Sequence of chain 1.A:
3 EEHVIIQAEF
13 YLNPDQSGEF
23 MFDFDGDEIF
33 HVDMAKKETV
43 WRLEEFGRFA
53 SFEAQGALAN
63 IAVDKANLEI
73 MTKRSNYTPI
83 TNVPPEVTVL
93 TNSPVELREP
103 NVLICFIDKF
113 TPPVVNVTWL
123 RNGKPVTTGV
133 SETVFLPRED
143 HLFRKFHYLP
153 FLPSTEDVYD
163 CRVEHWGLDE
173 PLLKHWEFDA

A protein and the small-molecule ligand that binds it are described below.
Small molecule (SMILES): CC(C)C[C@H](NC(=O)[C@H](CCCCN)NC(=O)[C@H](CC(C)C)NC(=O)[C@@H](NC(=O)[C@H](CC(N)=O)NC(=O)[C@H](CCC(N)=O)NC(=O)[C@H](CCCCN)NC(=O)[C@@H](NC(=O)[C@H](Cc1ccc(O)cc1)NC(=O)[C@H](CCCCN)NC(=O)[C@@H]1CCCN1)C(C)C)[C@@H](C)O)C(=O)N[C@@H](C)C(=O)N[C@H](C(=O)O)[C@@H](C)O

Sequence of chain 1.B:
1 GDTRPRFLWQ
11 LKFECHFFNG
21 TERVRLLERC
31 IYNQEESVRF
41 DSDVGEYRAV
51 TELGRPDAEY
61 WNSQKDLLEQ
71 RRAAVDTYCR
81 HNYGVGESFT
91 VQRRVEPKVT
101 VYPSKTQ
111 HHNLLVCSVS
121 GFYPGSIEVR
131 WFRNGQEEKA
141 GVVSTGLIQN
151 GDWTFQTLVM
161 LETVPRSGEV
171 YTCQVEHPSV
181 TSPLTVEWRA

Binding-site contacts:
Ligand atom CB contacts residue PHE13 of chain 1.B at 3.5 Å (hydrophobic).
Ligand atom O contacts residue ASN82 of chain 1.B at 2.8 Å (h-bond).
Ligand atom N contacts residue ASN69 of chain 1.A at 2.9 Å (h-bond).
Ligand atom CD1 contacts residue MET73 of chain 1.A at 3.4 Å (hydrophobic).
Ligand atom CD1 contacts residue ASN82 of chain 1.B at 3.4 Å.
Ligand atom CG2 contacts residue ASP66 of chain 1.A at 3.2 Å.
Ligand atom O contacts residue ASN62 of chain 1.A at 2.9 Å (h-bond).
Ligand atom O contacts residue PHE54 of chain 1.A at 3.4 Å.
Ligand atom CB contacts residue ASP57 of chain 1.B at 3.4 Å.
Ligand atom CD2 contacts residue LEU67 of chain 1.B at 3.3 Å (hydrophobic).
Ligand atom N contacts residue ASN62 of chain 1.A at 3.3 Å (h-bond).
Ligand atom OE1 contacts residue GLN70 of chain 1.B at 3.4 Å (h-bond).
Ligand atom CA contacts residue ASN82 of chain 1.B at 3.5 Å.
Ligand atom N contacts residue TYR78 of chain 1.B at 3.5 Å.
Ligand atom CD1 contacts residue ARG71 of chain 1.B at 3.4 Å.
Ligand atom OG1 contacts residue ASN62 of chain 1.A at 3.0 Å.
Ligand atom O contacts residue TYR78 of chain 1.B at 3.2 Å.
Ligand atom CD2 contacts residue ASP57 of chain 1.B at 3.4 Å.
Ligand atom CA contacts residue ASN69 of chain 1.A at 3.4 Å.
Ligand atom N contacts residue ASP57 of chain 1.B at 2.8 Å (salt-bridge).
Ligand atom CG2 contacts residue GLU11 of chain 1.A at 3.4 Å.
Ligand atom O contacts residue ARG71 of chain 1.B at 3.0 Å (salt-bridge).
Ligand atom N contacts residue SER53 of chain 1.A at 2.8 Å (h-bond).
Ligand atom CE contacts residue ASN62 of chain 1.A at 3.0 Å.
Ligand atom N contacts residue ASN82 of chain 1.B at 2.8 Å (h-bond).
Ligand atom CD1 contacts residue TYR47 of chain 1.B at 2.7 Å (hydrophobic).
Ligand atom O contacts residue HIS81 of chain 1.B at 2.8 Å (h-bond).
Ligand atom OG1 contacts residue VAL65 of chain 1.A at 3.4 Å.
Ligand atom N contacts residue GLN9 of chain 1.A at 3.0 Å (h-bond).
Ligand atom O contacts residue SER53 of chain 1.A at 3.1 Å (h-bond).
Ligand atom O contacts residue ALA52 of chain 1.A at 3.1 Å.
Ligand atom CD contacts residue PHE51 of chain 1.A at 3.2 Å (hydrophobic).
Ligand atom CG contacts residue ASN69 of chain 1.A at 3.3 Å.
Ligand atom OH contacts residue ILE31 of chain 1.A at 3.3 Å.
Ligand atom O contacts residue TRP61 of chain 1.B at 2.7 Å (h-bond).
Ligand atom O contacts residue ARG76 of chain 1.A at 3.0 Å (salt-bridge).
Ligand atom CG2 contacts residue LEU11 of chain 1.B at 2.8 Å (hydrophobic).
Ligand atom O contacts residue ASN69 of chain 1.A at 2.8 Å (h-bond).
Ligand atom CG2 contacts residue HIS81 of chain 1.B at 3.4 Å.
Ligand atom CG contacts residue TYR78 of chain 1.B at 3.3 Å (hydrophobic).